Sequence of chain 5.A:
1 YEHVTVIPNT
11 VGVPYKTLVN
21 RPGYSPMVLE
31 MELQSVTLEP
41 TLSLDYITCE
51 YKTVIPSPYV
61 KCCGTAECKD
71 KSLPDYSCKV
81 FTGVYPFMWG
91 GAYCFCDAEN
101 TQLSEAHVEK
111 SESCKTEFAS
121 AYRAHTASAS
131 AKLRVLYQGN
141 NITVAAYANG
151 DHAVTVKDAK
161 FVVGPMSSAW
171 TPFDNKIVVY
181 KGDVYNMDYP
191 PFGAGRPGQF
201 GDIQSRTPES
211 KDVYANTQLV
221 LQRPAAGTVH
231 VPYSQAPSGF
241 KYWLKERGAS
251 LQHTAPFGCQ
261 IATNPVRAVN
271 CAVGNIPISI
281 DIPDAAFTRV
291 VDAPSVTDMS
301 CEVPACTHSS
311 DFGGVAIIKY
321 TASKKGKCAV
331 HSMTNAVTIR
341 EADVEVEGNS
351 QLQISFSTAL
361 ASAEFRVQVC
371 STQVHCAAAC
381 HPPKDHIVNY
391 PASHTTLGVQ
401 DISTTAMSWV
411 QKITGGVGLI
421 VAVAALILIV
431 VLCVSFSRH

Sequence of chain 5.B:
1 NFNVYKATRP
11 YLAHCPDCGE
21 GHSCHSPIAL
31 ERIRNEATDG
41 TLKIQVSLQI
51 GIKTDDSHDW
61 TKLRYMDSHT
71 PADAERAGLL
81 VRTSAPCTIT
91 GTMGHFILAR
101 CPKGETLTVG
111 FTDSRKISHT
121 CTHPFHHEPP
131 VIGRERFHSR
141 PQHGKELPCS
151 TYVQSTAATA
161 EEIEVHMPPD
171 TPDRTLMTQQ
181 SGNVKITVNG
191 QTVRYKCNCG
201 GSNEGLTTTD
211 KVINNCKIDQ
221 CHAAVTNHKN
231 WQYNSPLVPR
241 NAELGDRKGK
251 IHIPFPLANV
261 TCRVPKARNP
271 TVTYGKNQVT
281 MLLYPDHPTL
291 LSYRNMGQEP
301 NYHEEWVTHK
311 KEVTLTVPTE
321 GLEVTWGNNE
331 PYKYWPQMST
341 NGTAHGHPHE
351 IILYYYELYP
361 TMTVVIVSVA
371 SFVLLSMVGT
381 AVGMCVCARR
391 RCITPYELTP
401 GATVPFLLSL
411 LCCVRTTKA

A small-molecule ligand and the protein it binds are described below.
Small molecule (SMILES): CC(=O)N[C@@H]1[C@@H](O)[C@H](O)[C@@H](CO)O[C@H]1O

Binding-site contacts:
Ligand atom C5 contacts residue ASN259 of chain 5.B at 3.7 Å.
Ligand atom O5 contacts residue ASN259 of chain 5.B at 2.4 Å (h-bond).
Ligand atom C8 contacts residue ASN259 of chain 5.B at 4.1 Å.
Ligand atom C6 contacts residue PHE118 of chain 5.A at 4.4 Å (hydrophobic).
Ligand atom C7 contacts residue ASN259 of chain 5.B at 3.1 Å.
Ligand atom O7 contacts residue ASN259 of chain 5.B at 3.0 Å (h-bond).
Ligand atom N2 contacts residue ASN259 of chain 5.B at 2.9 Å (h-bond).
Ligand atom C4 contacts residue ASN259 of chain 5.B at 4.2 Å.
Ligand atom C2 contacts residue ASN259 of chain 5.B at 2.4 Å.
Ligand atom C5 contacts residue THR116 of chain 5.A at 3.5 Å.
Ligand atom C3 contacts residue ASN259 of chain 5.B at 3.8 Å.
Ligand atom O5 contacts residue THR116 of chain 5.A at 2.6 Å (h-bond).
Ligand atom C1 contacts residue THR116 of chain 5.A at 3.3 Å.
Ligand atom C6 contacts residue LYS115 of chain 5.A at 3.9 Å.
Ligand atom C6 contacts residue THR116 of chain 5.A at 3.5 Å.
Ligand atom O6 contacts residue PHE118 of chain 5.A at 3.9 Å.
Ligand atom C1 contacts residue ASN259 of chain 5.B at 1.4 Å.
Ligand atom O6 contacts residue LYS115 of chain 5.A at 4.4 Å.